Binding-site contacts:
Ligand atom C6 contacts residue THR251 of chain 1.C at 3.9 Å.
Ligand atom C6 contacts residue VAL250 of chain 1.C at 3.5 Å (hydrophobic).
Ligand atom C3 contacts residue FE1 of chain 1.I at 2.6 Å.
Ligand atom C4 contacts residue GLU267 of chain 1.C at 3.7 Å.
Ligand atom C2 contacts residue FE1 of chain 1.I at 4.0 Å.
Ligand atom O4 contacts residue GLU267 of chain 1.C at 3.2 Å (salt-bridge).
Ligand atom C1 contacts residue VAL250 of chain 1.C at 4.1 Å (hydrophobic).
Ligand atom O3 contacts residue LEU156 of chain 1.C at 3.8 Å.
Ligand atom O3 contacts residue TYR257 of chain 1.C at 2.7 Å (h-bond).
Ligand atom C4 contacts residue HIS154 of chain 1.C at 3.9 Å.
Ligand atom C1 contacts residue TYR257 of chain 1.C at 4.1 Å (hydrophobic).
Ligand atom C contacts residue TRP193 of chain 1.C at 3.6 Å (hydrophobic).
Ligand atom O4 contacts residue HIS201 of chain 1.C at 3.2 Å (h-bond).
Ligand atom C3 contacts residue HIS216 of chain 1.C at 3.8 Å.
Ligand atom C4 contacts residue HIS201 of chain 1.C at 3.7 Å.
Ligand atom C5 contacts residue THR251 of chain 1.C at 3.5 Å.
Ligand atom O4 contacts residue HIS154 of chain 1.C at 2.8 Å (h-bond).
Ligand atom O3 contacts residue FE1 of chain 1.I at 1.9 Å.
Ligand atom C3 contacts residue TYR257 of chain 1.C at 3.1 Å (hydrophobic).
Ligand atom C6 contacts residue TRP193 of chain 1.C at 3.6 Å (hydrophobic).
Ligand atom C2 contacts residue TYR257 of chain 1.C at 3.0 Å (hydrophobic).
Ligand atom C2 contacts residue LEU156 of chain 1.C at 3.9 Å (hydrophobic).
Ligand atom C1 contacts residue TRP193 of chain 1.C at 3.7 Å (hydrophobic).
Ligand atom C1 contacts residue HIS248 of chain 1.C at 3.4 Å.
Ligand atom C6 contacts residue HIS248 of chain 1.C at 3.3 Å.
Ligand atom C3 contacts residue HIS248 of chain 1.C at 3.4 Å.
Ligand atom C5 contacts residue HIS248 of chain 1.C at 3.2 Å.
Ligand atom C5 contacts residue TRP193 of chain 1.C at 3.9 Å (hydrophobic).
Ligand atom C4 contacts residue FE1 of chain 1.I at 2.7 Å.
Ligand atom O4 contacts residue FE1 of chain 1.I at 2.1 Å.
Ligand atom C3 contacts residue GLU267 of chain 1.C at 3.8 Å.
Ligand atom C contacts residue HIS248 of chain 1.C at 3.7 Å.
Ligand atom O3 contacts residue GLU267 of chain 1.C at 3.6 Å (salt-bridge).
Ligand atom C4 contacts residue HIS248 of chain 1.C at 3.3 Å.
Ligand atom O3 contacts residue HIS216 of chain 1.C at 2.5 Å.
Ligand atom C5 contacts residue HIS201 of chain 1.C at 4.0 Å.
Ligand atom O3 contacts residue HIS154 of chain 1.C at 3.9 Å.
Ligand atom O4 contacts residue HIS248 of chain 1.C at 4.0 Å.
Ligand atom C2 contacts residue HIS248 of chain 1.C at 3.4 Å.
Ligand atom C contacts residue VAL250 of chain 1.C at 3.9 Å (hydrophobic).

Sequence of chain 1.C:
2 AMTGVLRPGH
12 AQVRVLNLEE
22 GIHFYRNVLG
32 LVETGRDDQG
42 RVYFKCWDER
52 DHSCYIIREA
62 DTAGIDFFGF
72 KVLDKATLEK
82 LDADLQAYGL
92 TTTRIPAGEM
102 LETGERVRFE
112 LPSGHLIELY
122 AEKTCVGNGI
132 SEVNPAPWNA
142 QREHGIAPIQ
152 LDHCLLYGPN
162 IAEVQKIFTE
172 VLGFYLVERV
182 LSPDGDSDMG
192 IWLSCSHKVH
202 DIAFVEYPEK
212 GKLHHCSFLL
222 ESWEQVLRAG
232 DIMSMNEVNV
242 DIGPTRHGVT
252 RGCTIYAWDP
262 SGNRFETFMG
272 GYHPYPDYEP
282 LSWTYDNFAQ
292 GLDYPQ

A protein and the small-molecule ligand that binds it are described below.
Small molecule (SMILES): Cc1ccc(O)c(O)c1